Binding-site contacts:
Ligand atom OXT contacts residue MN1 of chain 1.C at 2.7 Å.
Ligand atom C contacts residue HIS343 of chain 1.A at 3.4 Å.
Ligand atom O2 contacts residue MN1 of chain 1.C at 3.9 Å.
Ligand atom O contacts residue GLU381 of chain 1.A at 3.7 Å.
Ligand atom O2 contacts residue ASP255 of chain 1.A at 3.0 Å (salt-bridge).
Ligand atom CA contacts residue ASP244 of chain 1.A at 4.1 Å.
Ligand atom OXT contacts residue ASP255 of chain 1.A at 3.5 Å (salt-bridge).
Ligand atom O contacts residue MN1 of chain 1.C at 3.6 Å.
Ligand atom O contacts residue HIS343 of chain 1.A at 4.2 Å.
Ligand atom CA contacts residue ASP255 of chain 1.A at 4.0 Å.
Ligand atom O2 contacts residue ASP244 of chain 1.A at 3.3 Å (salt-bridge).
Ligand atom C contacts residue ASP244 of chain 1.A at 4.3 Å.
Ligand atom CA contacts residue MN1 of chain 1.C at 4.1 Å.
Ligand atom O2 contacts residue PHE212 of chain 1.A at 3.4 Å.
Ligand atom C contacts residue ASP255 of chain 1.A at 3.9 Å.
Ligand atom C contacts residue HIS336 of chain 1.A at 4.5 Å.
Ligand atom OXT contacts residue GLU381 of chain 1.A at 4.0 Å.
Ligand atom CA contacts residue HIS343 of chain 1.A at 4.0 Å.
Ligand atom C contacts residue MN1 of chain 1.D at 3.7 Å.
Ligand atom OXT contacts residue MN1 of chain 1.D at 4.3 Å.
Ligand atom OXT contacts residue VAL342 of chain 1.A at 4.4 Å.
Ligand atom CA contacts residue MN1 of chain 1.D at 3.6 Å.
Ligand atom O contacts residue MN1 of chain 1.D at 3.8 Å.
Ligand atom CA contacts residue PHE212 of chain 1.A at 4.3 Å (hydrophobic).
Ligand atom C contacts residue GLU381 of chain 1.A at 4.4 Å.
Ligand atom O contacts residue ASP244 of chain 1.A at 3.8 Å.
Ligand atom C contacts residue MN1 of chain 1.C at 3.2 Å.
Ligand atom OXT contacts residue HIS343 of chain 1.A at 2.4 Å (h-bond).
Ligand atom O2 contacts residue MN1 of chain 1.D at 2.5 Å.
Ligand atom OXT contacts residue HIS336 of chain 1.A at 3.4 Å (h-bond).

The small molecule below binds the protein below.
Small molecule (SMILES): O=C(O)CO

Sequence of chain 1.A:
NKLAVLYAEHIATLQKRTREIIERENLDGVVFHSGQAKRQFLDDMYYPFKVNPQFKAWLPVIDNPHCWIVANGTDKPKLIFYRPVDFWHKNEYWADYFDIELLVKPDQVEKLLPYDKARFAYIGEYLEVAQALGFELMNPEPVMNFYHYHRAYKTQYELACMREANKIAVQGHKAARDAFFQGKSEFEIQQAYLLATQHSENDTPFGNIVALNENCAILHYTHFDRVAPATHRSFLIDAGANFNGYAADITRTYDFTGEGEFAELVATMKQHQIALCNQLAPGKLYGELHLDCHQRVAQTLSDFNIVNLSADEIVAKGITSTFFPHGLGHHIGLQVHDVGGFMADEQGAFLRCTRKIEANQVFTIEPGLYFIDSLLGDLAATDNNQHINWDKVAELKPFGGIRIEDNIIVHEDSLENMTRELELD